Sequence of chain 1.B:
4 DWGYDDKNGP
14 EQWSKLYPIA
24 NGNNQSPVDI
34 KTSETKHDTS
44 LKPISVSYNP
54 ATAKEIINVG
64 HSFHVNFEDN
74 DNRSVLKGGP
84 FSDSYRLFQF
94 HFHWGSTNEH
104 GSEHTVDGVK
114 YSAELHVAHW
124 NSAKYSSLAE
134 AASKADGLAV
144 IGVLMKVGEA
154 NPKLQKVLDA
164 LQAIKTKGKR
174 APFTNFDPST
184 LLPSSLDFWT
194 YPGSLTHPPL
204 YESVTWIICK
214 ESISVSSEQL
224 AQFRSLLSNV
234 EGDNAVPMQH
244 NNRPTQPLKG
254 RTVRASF

Binding-site contacts:
Ligand atom C15 contacts residue PRO201 of chain 1.B at 3.7 Å (hydrophobic).
Ligand atom O8 contacts residue LEU198 of chain 1.B at 3.1 Å.
Ligand atom O8 contacts residue THR199 of chain 1.B at 3.0 Å (h-bond).
Ligand atom N10 contacts residue THR199 of chain 1.B at 2.9 Å (h-bond).
Ligand atom F13 contacts residue PRO201 of chain 1.B at 3.2 Å.
Ligand atom C1 contacts residue HIS200 of chain 1.B at 3.8 Å.
Ligand atom C3 contacts residue LEU198 of chain 1.B at 3.8 Å (hydrophobic).
Ligand atom F20 contacts residue HIS94 of chain 1.B at 3.3 Å.
Ligand atom F12 contacts residue THR199 of chain 1.B at 2.9 Å.
Ligand atom C4 contacts residue HIS200 of chain 1.B at 3.6 Å.
Ligand atom C2 contacts residue HIS200 of chain 1.B at 3.1 Å.
Ligand atom F20 contacts residue GLN92 of chain 1.B at 3.6 Å.
Ligand atom F12 contacts residue HIS200 of chain 1.B at 2.9 Å.
Ligand atom C14 contacts residue PHE91 of chain 1.B at 3.8 Å (hydrophobic).
Ligand atom C15 contacts residue HIS200 of chain 1.B at 3.5 Å.
Ligand atom C18 contacts residue HIS67 of chain 1.B at 3.4 Å.
Ligand atom O9 contacts residue HIS119 of chain 1.B at 3.7 Å.
Ligand atom N10 contacts residue ZN1 of chain 1.F at 1.9 Å.
Ligand atom C3 contacts residue HIS200 of chain 1.B at 3.1 Å.
Ligand atom C18 contacts residue HIS200 of chain 1.B at 3.1 Å.
Ligand atom N10 contacts residue HIS200 of chain 1.B at 3.4 Å (h-bond).
Ligand atom S7 contacts residue ZN1 of chain 1.F at 3.0 Å.
Ligand atom O17 contacts residue HIS67 of chain 1.B at 3.8 Å.
Ligand atom O16 contacts residue PRO202 of chain 1.B at 3.5 Å.
Ligand atom F12 contacts residue LEU198 of chain 1.B at 3.5 Å.
Ligand atom N10 contacts residue HIS94 of chain 1.B at 3.2 Å (h-bond).
Ligand atom O9 contacts residue HIS94 of chain 1.B at 3.2 Å.
Ligand atom C5 contacts residue HIS94 of chain 1.B at 3.8 Å.
Ligand atom S7 contacts residue HIS94 of chain 1.B at 3.8 Å.
Ligand atom O21 contacts residue HIS64 of chain 1.B at 2.9 Å (h-bond).
Ligand atom N19 contacts residue GLN92 of chain 1.B at 3.7 Å.
Ligand atom C4 contacts residue LEU198 of chain 1.B at 3.8 Å (hydrophobic).
Ligand atom F13 contacts residue HIS200 of chain 1.B at 2.8 Å.
Ligand atom O21 contacts residue HIS67 of chain 1.B at 3.4 Å.
Ligand atom N10 contacts residue HIS96 of chain 1.B at 3.2 Å (h-bond).
Ligand atom C27 contacts residue ALA135 of chain 1.B at 3.6 Å (hydrophobic).
Ligand atom C26 contacts residue ALA135 of chain 1.B at 3.4 Å (hydrophobic).
Ligand atom O9 contacts residue ZN1 of chain 1.F at 3.1 Å.
Ligand atom N10 contacts residue HIS119 of chain 1.B at 3.3 Å (h-bond).
Ligand atom C18 contacts residue HIS64 of chain 1.B at 3.8 Å.

The protein below binds the small molecule below.
Small molecule (SMILES): NS(=O)(=O)c1c(F)c(F)c(S(=O)(=O)CCO)c(NC2CCCCCCC2)c1F